Binding-site contacts:
Ligand atom C8 contacts residue VAL219 of chain 1.A at 3.1 Å (hydrophobic).
Ligand atom C24 contacts residue GLY134 of chain 1.A at 3.5 Å.
Ligand atom C13 contacts residue PRO222 of chain 1.A at 3.2 Å (hydrophobic).
Ligand atom C17 contacts residue GLY131 of chain 1.A at 3.4 Å.
Ligand atom C13 contacts residue ALA224 of chain 1.A at 3.7 Å (hydrophobic).
Ligand atom C20 contacts residue SER226 of chain 1.A at 3.1 Å.
Ligand atom C8 contacts residue HIS190 of chain 1.A at 3.7 Å.
Ligand atom N2 contacts residue GLU191 of chain 1.A at 3.1 Å (salt-bridge).
Ligand atom C23 contacts residue GLY134 of chain 1.A at 3.1 Å.
Ligand atom C20 contacts residue GLY227 of chain 1.A at 3.4 Å.
Ligand atom O1 contacts residue ZN1 of chain 1.C at 2.2 Å.
Ligand atom C22 contacts residue LEU186 of chain 1.A at 3.6 Å (hydrophobic).
Ligand atom C9 contacts residue HIS190 of chain 1.A at 3.6 Å.
Ligand atom C20 contacts residue ASN232 of chain 1.A at 3.6 Å.
Ligand atom C20 contacts residue VAL225 of chain 1.A at 3.5 Å (hydrophobic).
Ligand atom C19 contacts residue PRO222 of chain 1.A at 3.6 Å (hydrophobic).
Ligand atom O4 contacts residue HIS190 of chain 1.A at 3.3 Å (h-bond).
Ligand atom C1 contacts residue ASN232 of chain 1.A at 3.2 Å.
Ligand atom O3 contacts residue GLY134 of chain 1.A at 3.3 Å (h-bond).
Ligand atom C1 contacts residue VAL225 of chain 1.A at 3.7 Å (hydrophobic).
Ligand atom O2 contacts residue HIS190 of chain 1.A at 3.1 Å.
Ligand atom C14 contacts residue TYR221 of chain 1.A at 3.5 Å (hydrophobic).
Ligand atom C24 contacts residue ZN1 of chain 1.C at 2.8 Å.
Ligand atom N2 contacts residue ZN1 of chain 1.C at 2.9 Å.
Ligand atom C6 contacts residue LEU186 of chain 1.A at 3.4 Å (hydrophobic).
Ligand atom O1 contacts residue GLU191 of chain 1.A at 2.5 Å (salt-bridge).
Ligand atom O4 contacts residue HIS200 of chain 1.A at 2.9 Å (h-bond).
Ligand atom O4 contacts residue ZN1 of chain 1.C at 2.1 Å.
Ligand atom C5 contacts residue LEU186 of chain 1.A at 3.6 Å (hydrophobic).
Ligand atom O3 contacts residue LEU133 of chain 1.A at 2.6 Å (h-bond).
Ligand atom C4 contacts residue GLU183 of chain 1.A at 3.5 Å.
Ligand atom O1 contacts residue HIS194 of chain 1.A at 3.0 Å.
Ligand atom C3 contacts residue TYR218 of chain 1.A at 3.6 Å (hydrophobic).
Ligand atom C15 contacts residue PRO222 of chain 1.A at 2.6 Å (hydrophobic).
Ligand atom O2 contacts residue LEU186 of chain 1.A at 3.6 Å.
Ligand atom N1 contacts residue LEU186 of chain 1.A at 3.3 Å.
Ligand atom O3 contacts residue THR132 of chain 1.A at 3.2 Å.
Ligand atom N2 contacts residue GLY134 of chain 1.A at 2.9 Å (h-bond).
Ligand atom C2 contacts residue TYR218 of chain 1.A at 3.4 Å (hydrophobic).
Ligand atom O1 contacts residue HIS190 of chain 1.A at 3.0 Å (h-bond).

Sequence of chain 1.A:
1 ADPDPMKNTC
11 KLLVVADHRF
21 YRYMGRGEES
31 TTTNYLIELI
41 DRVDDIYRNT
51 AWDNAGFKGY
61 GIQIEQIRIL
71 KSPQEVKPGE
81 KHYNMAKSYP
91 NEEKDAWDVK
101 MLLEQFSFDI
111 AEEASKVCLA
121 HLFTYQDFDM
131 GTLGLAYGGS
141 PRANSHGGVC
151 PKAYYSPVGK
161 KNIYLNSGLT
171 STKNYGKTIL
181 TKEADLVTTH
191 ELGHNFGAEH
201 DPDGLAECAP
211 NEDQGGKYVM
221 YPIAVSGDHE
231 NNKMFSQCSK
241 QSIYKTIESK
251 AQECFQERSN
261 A

The protein below binds the small molecule below.
Small molecule (SMILES): Cc1cc(COc2ccc([C@]3(C)CCN([C@H](C)C(=O)NO)C3=O)cc2)c2ccccc2n1